Binding-site contacts:
Ligand atom C7 contacts residue PHE52 of chain 10.I at 3.7 Å (hydrophobic).
Ligand atom O6 contacts residue LEU175 of chain 11.G at 3.8 Å.
Ligand atom C2 contacts residue THR59 of chain 11.G at 3.4 Å.
Ligand atom N4 contacts residue LYS173 of chain 11.G at 3.8 Å.
Ligand atom OP1 contacts residue ARG61 of chain 11.G at 3.8 Å.
Ligand atom C8 contacts residue TYR244 of chain 11.G at 3.3 Å (hydrophobic).
Ligand atom C2' contacts residue TYR244 of chain 11.G at 3.8 Å (hydrophobic).
Ligand atom O5' contacts residue TYR244 of chain 11.G at 3.8 Å.
Ligand atom OP2 contacts residue ARG61 of chain 11.G at 2.7 Å (salt-bridge).
Ligand atom N9 contacts residue LEU175 of chain 11.G at 3.8 Å.
Ligand atom O3' contacts residue ARG61 of chain 11.G at 3.9 Å.
Ligand atom C4 contacts residue LEU175 of chain 11.G at 3.9 Å (hydrophobic).
Ligand atom N1 contacts residue THR59 of chain 11.G at 3.9 Å.
Ligand atom C5 contacts residue LYS115 of chain 11.G at 3.9 Å.
Ligand atom C6 contacts residue LYS173 of chain 11.G at 3.9 Å.
Ligand atom O3' contacts residue LYS112 of chain 11.G at 3.4 Å.
Ligand atom N3 contacts residue THR59 of chain 11.G at 3.3 Å (h-bond).
Ligand atom P contacts residue ARG61 of chain 11.G at 3.5 Å.
Ligand atom O2 contacts residue THR59 of chain 11.G at 3.2 Å (h-bond).
Ligand atom N7 contacts residue LYS115 of chain 11.G at 3.0 Å (salt-bridge).
Ligand atom P contacts residue PHE52 of chain 10.I at 4.0 Å.
Ligand atom OP2 contacts residue LYS115 of chain 11.G at 3.8 Å.
Ligand atom C5' contacts residue LEU113 of chain 11.G at 4.0 Å (hydrophobic).
Ligand atom P contacts residue LYS165 of chain 11.I at 3.8 Å.
Ligand atom O6 contacts residue LYS115 of chain 11.G at 3.6 Å.
Ligand atom N7 contacts residue LEU175 of chain 11.G at 3.9 Å.
Ligand atom C5 contacts residue LEU175 of chain 11.G at 3.7 Å (hydrophobic).
Ligand atom C5 contacts residue LYS173 of chain 11.G at 4.0 Å.
Ligand atom OP1 contacts residue PHE52 of chain 10.I at 3.0 Å (h-bond).
Ligand atom OP2 contacts residue TYR244 of chain 11.G at 3.1 Å (h-bond).
Ligand atom C8 contacts residue LYS115 of chain 11.G at 3.9 Å.
Ligand atom OP1 contacts residue LYS165 of chain 11.I at 2.8 Å (salt-bridge).
Ligand atom OP2 contacts residue LYS165 of chain 11.I at 2.9 Å (salt-bridge).
Ligand atom O4 contacts residue ARG56 of chain 10.I at 3.1 Å (salt-bridge).
Ligand atom C8 contacts residue LEU175 of chain 11.G at 3.8 Å (hydrophobic).
Ligand atom OP1 contacts residue LYS164 of chain 11.I at 3.3 Å.
Ligand atom O6 contacts residue LYS173 of chain 11.G at 3.0 Å (salt-bridge).
Ligand atom O2 contacts residue GLN246 of chain 11.G at 2.7 Å (h-bond).
Ligand atom C6 contacts residue LEU175 of chain 11.G at 3.6 Å (hydrophobic).
Ligand atom C2 contacts residue GLN246 of chain 11.G at 3.9 Å.

Sequence of chain 11.I:
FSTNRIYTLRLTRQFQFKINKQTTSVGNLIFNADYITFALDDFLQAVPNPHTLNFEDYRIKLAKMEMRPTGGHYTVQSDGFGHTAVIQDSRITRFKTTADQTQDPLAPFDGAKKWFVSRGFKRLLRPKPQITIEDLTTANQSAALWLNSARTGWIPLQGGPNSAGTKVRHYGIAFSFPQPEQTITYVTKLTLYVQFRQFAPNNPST

This small molecule binds to this protein.
Small molecule (SMILES): Cc1cn([C@H]2C[C@H](O)[C@@H](CO[P](=O)(O)O[C@H]3C[C@H](n4cnc5c(=O)[nH]c(N)nc54)O[C@@H]3CO[P](=O)(O)O[C@H]3C[C@H](n4ccc(N)nc4=O)O[C@@H]3COP(=O)=O)O2)c(=O)[nH]c1=O

Sequence of chain 10.I:
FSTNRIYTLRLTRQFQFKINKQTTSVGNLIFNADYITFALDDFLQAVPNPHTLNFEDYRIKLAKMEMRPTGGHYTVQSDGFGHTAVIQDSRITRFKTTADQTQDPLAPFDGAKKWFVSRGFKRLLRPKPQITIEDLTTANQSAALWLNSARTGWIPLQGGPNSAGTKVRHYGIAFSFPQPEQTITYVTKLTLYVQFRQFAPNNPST

Sequence of chain 11.G:
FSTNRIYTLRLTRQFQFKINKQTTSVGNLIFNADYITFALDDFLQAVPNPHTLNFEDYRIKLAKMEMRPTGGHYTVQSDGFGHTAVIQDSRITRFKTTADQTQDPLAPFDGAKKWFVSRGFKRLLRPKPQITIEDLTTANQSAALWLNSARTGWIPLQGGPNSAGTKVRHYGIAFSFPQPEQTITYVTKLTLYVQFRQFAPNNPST